Binding-site contacts:
Ligand atom C1 contacts residue ASN395 of chain 1.B at 1.5 Å.
Ligand atom C2 contacts residue ASN395 of chain 1.B at 2.5 Å.
Ligand atom C4 contacts residue ASN395 of chain 1.B at 4.4 Å.
Ligand atom C8 contacts residue ASN395 of chain 1.B at 3.8 Å.
Ligand atom C5 contacts residue ASN395 of chain 1.B at 3.8 Å.
Ligand atom O5 contacts residue ASN395 of chain 1.B at 2.5 Å (h-bond).
Ligand atom O7 contacts residue THR397 of chain 1.B at 4.5 Å.
Ligand atom O7 contacts residue ASN395 of chain 1.B at 3.2 Å (h-bond).
Ligand atom C8 contacts residue HIS398 of chain 1.B at 3.4 Å.
Ligand atom O7 contacts residue HIS398 of chain 1.B at 4.0 Å.
Ligand atom C7 contacts residue ASN395 of chain 1.B at 3.2 Å.
Ligand atom N2 contacts residue ASN395 of chain 1.B at 2.9 Å (h-bond).
Ligand atom C7 contacts residue HIS398 of chain 1.B at 4.2 Å.
Ligand atom C3 contacts residue ASN395 of chain 1.B at 3.9 Å.

This protein binds this small molecule.
Small molecule (SMILES): CC(=O)N[C@H]1[C@H](O[C@H]2[C@H](O)[C@@H](NC(C)=O)CO[C@@H]2CO[C@@H]2O[C@@H](C)[C@@H](O)[C@@H](O)[C@@H]2O)O[C@H](CO)[C@@H](O)[C@@H]1O

Sequence of chain 1.B:
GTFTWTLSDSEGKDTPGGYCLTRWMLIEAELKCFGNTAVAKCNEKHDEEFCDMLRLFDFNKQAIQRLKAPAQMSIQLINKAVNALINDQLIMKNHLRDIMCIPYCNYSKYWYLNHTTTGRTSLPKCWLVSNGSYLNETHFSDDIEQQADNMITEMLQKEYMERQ